Sequence of chain 2.C:
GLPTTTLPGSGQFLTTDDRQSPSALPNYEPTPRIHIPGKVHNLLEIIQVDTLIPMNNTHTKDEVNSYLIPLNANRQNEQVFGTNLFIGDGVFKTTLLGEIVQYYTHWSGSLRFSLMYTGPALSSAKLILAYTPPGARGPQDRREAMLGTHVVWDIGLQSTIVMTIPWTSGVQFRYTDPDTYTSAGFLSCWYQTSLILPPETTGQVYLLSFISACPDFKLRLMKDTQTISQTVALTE

Sequence of chain 1.A:
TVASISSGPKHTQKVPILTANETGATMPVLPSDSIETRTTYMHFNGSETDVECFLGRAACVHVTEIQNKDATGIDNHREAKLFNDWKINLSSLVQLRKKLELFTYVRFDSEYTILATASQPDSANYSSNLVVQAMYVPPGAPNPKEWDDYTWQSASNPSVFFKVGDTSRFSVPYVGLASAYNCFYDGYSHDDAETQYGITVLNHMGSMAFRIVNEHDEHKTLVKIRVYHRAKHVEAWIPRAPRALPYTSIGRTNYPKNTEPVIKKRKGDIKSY

Binding-site contacts:
Ligand atom CL1 contacts residue VAL188 of chain 1.A at 3.7 Å.
Ligand atom C1C contacts residue TYR128 of chain 1.A at 3.6 Å (hydrophobic).
Ligand atom C2C contacts residue MET221 of chain 1.A at 3.3 Å (hydrophobic).
Ligand atom N3A contacts residue ALA24 of chain 1.C at 3.8 Å.
Ligand atom O1A contacts residue MET224 of chain 1.A at 3.9 Å.
Ligand atom C1C contacts residue LEU106 of chain 1.A at 3.9 Å (hydrophobic).
Ligand atom N2 contacts residue MET221 of chain 1.A at 3.9 Å.
Ligand atom N2 contacts residue ASN219 of chain 1.A at 3.5 Å (h-bond).
Ligand atom C4A contacts residue SER175 of chain 1.A at 3.6 Å.
Ligand atom C3B contacts residue ALA24 of chain 1.C at 4.0 Å (hydrophobic).
Ligand atom C2A contacts residue PHE186 of chain 1.A at 3.6 Å (hydrophobic).
Ligand atom C3B contacts residue TYR152 of chain 1.A at 3.9 Å (hydrophobic).
Ligand atom CL2 contacts residue MET224 of chain 1.A at 3.2 Å.
Ligand atom C4A contacts residue PRO174 of chain 1.A at 3.2 Å (hydrophobic).
Ligand atom C5A contacts residue ALA150 of chain 1.A at 3.4 Å (hydrophobic).
Ligand atom C5B contacts residue MET224 of chain 1.A at 3.8 Å (hydrophobic).
Ligand atom C31 contacts residue ASN219 of chain 1.A at 3.7 Å.
Ligand atom C4A contacts residue VAL176 of chain 1.A at 3.9 Å (hydrophobic).
Ligand atom N3A contacts residue PRO174 of chain 1.A at 3.3 Å (h-bond).
Ligand atom C4B contacts residue PHE186 of chain 1.A at 3.6 Å (hydrophobic).
Ligand atom CL2 contacts residue TYR128 of chain 1.A at 3.4 Å.
Ligand atom O1A contacts residue PHE186 of chain 1.A at 3.4 Å.
Ligand atom O1 contacts residue MET221 of chain 1.A at 3.4 Å (h-bond).
Ligand atom C4 contacts residue TYR197 of chain 1.A at 3.6 Å (hydrophobic).
Ligand atom CL1 contacts residue LEU25 of chain 1.C at 3.5 Å.
Ligand atom C3C contacts residue TYR128 of chain 1.A at 3.8 Å (hydrophobic).
Ligand atom C31 contacts residue TYR197 of chain 1.A at 3.6 Å (hydrophobic).
Ligand atom C5B contacts residue PHE186 of chain 1.A at 3.8 Å (hydrophobic).
Ligand atom C5 contacts residue LEU106 of chain 1.A at 3.7 Å (hydrophobic).
Ligand atom O1 contacts residue LEU106 of chain 1.A at 3.7 Å.
Ligand atom C3C contacts residue ILE104 of chain 1.A at 3.6 Å (hydrophobic).
Ligand atom C2C contacts residue ILE104 of chain 1.A at 3.9 Å (hydrophobic).
Ligand atom CL2 contacts residue ILE104 of chain 1.A at 3.4 Å.
Ligand atom C4C contacts residue VAL191 of chain 1.A at 3.7 Å (hydrophobic).
Ligand atom O1B contacts residue VAL188 of chain 1.A at 3.8 Å.
Ligand atom C4B contacts residue TYR152 of chain 1.A at 3.7 Å (hydrophobic).
Ligand atom C5C contacts residue TYR152 of chain 1.A at 3.8 Å (hydrophobic).
Ligand atom C4A contacts residue ALA150 of chain 1.A at 3.9 Å (hydrophobic).
Ligand atom C5 contacts residue MET221 of chain 1.A at 3.9 Å (hydrophobic).
Ligand atom C5A contacts residue VAL176 of chain 1.A at 3.8 Å (hydrophobic).

Sequence of chain 1.C:
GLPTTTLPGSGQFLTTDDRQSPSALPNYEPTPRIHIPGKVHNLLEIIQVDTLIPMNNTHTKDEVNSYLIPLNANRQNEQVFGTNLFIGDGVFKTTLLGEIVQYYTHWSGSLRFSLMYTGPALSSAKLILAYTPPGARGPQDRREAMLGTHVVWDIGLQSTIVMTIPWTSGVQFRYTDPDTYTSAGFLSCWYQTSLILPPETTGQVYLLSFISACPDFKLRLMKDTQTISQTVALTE

The protein below binds the small molecule below.
Small molecule (SMILES): Cc1cc(CCCCCOc2c(Cl)cc(C3=NCCO3)cc2Cl)on1